Sequence of chain 1.C:
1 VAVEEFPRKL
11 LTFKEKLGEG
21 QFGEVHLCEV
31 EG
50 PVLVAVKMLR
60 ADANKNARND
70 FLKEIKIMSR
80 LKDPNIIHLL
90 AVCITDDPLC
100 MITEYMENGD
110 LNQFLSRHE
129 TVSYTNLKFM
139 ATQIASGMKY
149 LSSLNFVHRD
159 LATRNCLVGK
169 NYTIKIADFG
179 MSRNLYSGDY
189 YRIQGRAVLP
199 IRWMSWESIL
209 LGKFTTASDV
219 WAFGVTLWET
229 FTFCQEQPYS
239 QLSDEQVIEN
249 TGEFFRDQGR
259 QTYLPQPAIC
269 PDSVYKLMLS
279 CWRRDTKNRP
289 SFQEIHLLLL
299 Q

Binding-site contacts:
Ligand atom C32 contacts residue MET77 of chain 1.C at 3.4 Å (hydrophobic).
Ligand atom F29 contacts residue PHE154 of chain 1.C at 3.1 Å.
Ligand atom C13 contacts residue PHE177 of chain 1.C at 3.6 Å (hydrophobic).
Ligand atom C7 contacts residue ALA54 of chain 1.C at 3.6 Å (hydrophobic).
Ligand atom F37 contacts residue THR102 of chain 1.C at 2.9 Å.
Ligand atom F30 contacts residue HIS156 of chain 1.C at 3.7 Å.
Ligand atom O22 contacts residue ASP176 of chain 1.C at 3.0 Å (salt-bridge).
Ligand atom F37 contacts residue MET100 of chain 1.C at 3.2 Å.
Ligand atom N5 contacts residue MET105 of chain 1.C at 3.4 Å (h-bond).
Ligand atom C4 contacts residue LEU17 of chain 1.C at 3.7 Å (hydrophobic).
Ligand atom C24 contacts residue ASP176 of chain 1.C at 3.6 Å.
Ligand atom F29 contacts residue HIS156 of chain 1.C at 3.7 Å.
Ligand atom N6 contacts residue MET105 of chain 1.C at 2.9 Å (h-bond).
Ligand atom C34 contacts residue THR102 of chain 1.C at 3.5 Å.
Ligand atom F30 contacts residue ALA175 of chain 1.C at 3.0 Å.
Ligand atom C8 contacts residue LEU165 of chain 1.C at 3.7 Å (hydrophobic).
Ligand atom O25 contacts residue MET77 of chain 1.C at 3.5 Å.
Ligand atom N12 contacts residue PHE177 of chain 1.C at 3.1 Å.
Ligand atom C27 contacts residue MET77 of chain 1.C at 3.5 Å (hydrophobic).
Ligand atom C35 contacts residue THR102 of chain 1.C at 3.6 Å.
Ligand atom C33 contacts residue MET77 of chain 1.C at 3.6 Å (hydrophobic).
Ligand atom C23 contacts residue ASP176 of chain 1.C at 3.6 Å.
Ligand atom F30 contacts residue ASP176 of chain 1.C at 3.4 Å.
Ligand atom C10 contacts residue PHE177 of chain 1.C at 3.3 Å (hydrophobic).
Ligand atom C9 contacts residue LEU165 of chain 1.C at 3.8 Å (hydrophobic).
Ligand atom C32 contacts residue GLU73 of chain 1.C at 3.2 Å.
Ligand atom C7 contacts residue MET105 of chain 1.C at 3.6 Å (hydrophobic).
Ligand atom O22 contacts residue ALA175 of chain 1.C at 3.5 Å.
Ligand atom C17 contacts residue PHE177 of chain 1.C at 3.5 Å (hydrophobic).
Ligand atom O11 contacts residue VAL25 of chain 1.C at 3.2 Å.
Ligand atom C8 contacts residue LEU17 of chain 1.C at 3.7 Å (hydrophobic).
Ligand atom C2 contacts residue PHE177 of chain 1.C at 3.5 Å (hydrophobic).
Ligand atom N26 contacts residue MET77 of chain 1.C at 3.6 Å (h-bond).
Ligand atom C33 contacts residue MET100 of chain 1.C at 3.7 Å (hydrophobic).
Ligand atom F31 contacts residue ILE85 of chain 1.C at 3.6 Å.
Ligand atom O11 contacts residue PHE177 of chain 1.C at 3.7 Å.
Ligand atom F36 contacts residue THR102 of chain 1.C at 3.1 Å.
Ligand atom O22 contacts residue PHE177 of chain 1.C at 3.4 Å (h-bond).
Ligand atom N6 contacts residue TYR104 of chain 1.C at 3.2 Å.
Ligand atom O25 contacts residue ALA175 of chain 1.C at 3.7 Å.

A protein and the small-molecule ligand that binds it are described below.
Small molecule (SMILES): O=C(CN1C(=O)C2(CCN(C(=O)c3cnc4[nH]ncc4c3)CC2)c2c1ccc(F)c2F)NCC(F)(F)F